Sequence of chain 1.A:
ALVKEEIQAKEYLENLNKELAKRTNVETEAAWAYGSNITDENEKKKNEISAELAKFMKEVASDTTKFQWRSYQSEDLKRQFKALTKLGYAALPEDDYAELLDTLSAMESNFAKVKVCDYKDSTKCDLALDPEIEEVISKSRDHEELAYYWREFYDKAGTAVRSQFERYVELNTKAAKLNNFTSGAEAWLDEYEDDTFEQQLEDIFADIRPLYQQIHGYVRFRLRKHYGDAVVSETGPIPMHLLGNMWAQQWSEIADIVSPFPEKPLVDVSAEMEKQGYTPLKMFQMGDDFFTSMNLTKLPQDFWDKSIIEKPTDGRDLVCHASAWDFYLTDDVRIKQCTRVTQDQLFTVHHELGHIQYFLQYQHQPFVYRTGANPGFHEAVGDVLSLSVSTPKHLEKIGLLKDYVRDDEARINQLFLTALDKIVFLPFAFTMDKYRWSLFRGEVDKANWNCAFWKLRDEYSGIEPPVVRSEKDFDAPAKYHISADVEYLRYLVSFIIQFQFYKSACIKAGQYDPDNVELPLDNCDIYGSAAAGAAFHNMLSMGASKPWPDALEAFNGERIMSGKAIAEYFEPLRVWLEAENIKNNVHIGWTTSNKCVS

This small molecule binds to this protein.
Small molecule (SMILES): NCCCC[C@H](N[C@@H](CCc1ccccc1)C(=O)O)C(=O)N[C@H](Cc1c[nH]c2ccccc12)C(=O)O

Binding-site contacts:
Ligand atom OAF contacts residue GLN249 of chain 1.A at 3.2 Å (h-bond).
Ligand atom OXT contacts residue ZN1 of chain 1.F at 2.8 Å.
Ligand atom CAH contacts residue EPE1 of chain 1.C at 3.4 Å.
Ligand atom NXZ contacts residue HIS351 of chain 1.A at 3.5 Å (h-bond).
Ligand atom OAF contacts residue HIS481 of chain 1.A at 3.6 Å.
Ligand atom CAQ contacts residue THR348 of chain 1.A at 3.6 Å.
Ligand atom OAF contacts residue LYS479 of chain 1.A at 2.9 Å (salt-bridge).
Ligand atom OAD contacts residue HIS321 of chain 1.A at 2.8 Å (h-bond).
Ligand atom CB contacts residue ALA322 of chain 1.A at 3.3 Å (hydrophobic).
Ligand atom OAF contacts residue TYR488 of chain 1.A at 2.4 Å (h-bond).
Ligand atom NXZ contacts residue ASP383 of chain 1.A at 3.1 Å (salt-bridge).
Ligand atom CBI contacts residue GLU352 of chain 1.A at 3.6 Å.
Ligand atom CAL contacts residue EPE1 of chain 1.D at 3.4 Å.
Ligand atom CBB contacts residue TYR488 of chain 1.A at 3.5 Å (hydrophobic).
Ligand atom CAH contacts residue EPE1 of chain 1.D at 3.4 Å.
Ligand atom CAU contacts residue GLU352 of chain 1.A at 3.4 Å.
Ligand atom O contacts residue GLU379 of chain 1.A at 2.9 Å (salt-bridge).
Ligand atom OXT contacts residue GLU352 of chain 1.A at 2.6 Å (salt-bridge).
Ligand atom N contacts residue HIS321 of chain 1.A at 3.0 Å (h-bond).
Ligand atom O contacts residue TYR491 of chain 1.A at 3.0 Å (h-bond).
Ligand atom CBD contacts residue EPE1 of chain 1.D at 3.6 Å.
Ligand atom OAC contacts residue LYS479 of chain 1.A at 3.3 Å (salt-bridge).
Ligand atom CBB contacts residue LYS479 of chain 1.A at 3.5 Å.
Ligand atom CA contacts residue TYR491 of chain 1.A at 3.4 Å (hydrophobic).
Ligand atom N contacts residue ALA322 of chain 1.A at 2.9 Å (h-bond).
Ligand atom O contacts residue HIS355 of chain 1.A at 3.4 Å (h-bond).
Ligand atom CBB contacts residue GLN249 of chain 1.A at 3.3 Å.
Ligand atom CAP contacts residue PHE495 of chain 1.A at 3.5 Å (hydrophobic).
Ligand atom CAP contacts residue TYR491 of chain 1.A at 3.5 Å (hydrophobic).
Ligand atom OAD contacts residue HIS481 of chain 1.A at 2.8 Å.
Ligand atom CAG contacts residue EPE1 of chain 1.D at 3.4 Å.
Ligand atom O contacts residue ZN1 of chain 1.F at 1.8 Å.
Ligand atom O contacts residue HIS351 of chain 1.A at 3.3 Å (h-bond).
Ligand atom CBC contacts residue HIS321 of chain 1.A at 3.4 Å.
Ligand atom CAL contacts residue VAL486 of chain 1.A at 3.5 Å (hydrophobic).
Ligand atom OAC contacts residue GLN249 of chain 1.A at 3.6 Å.
Ligand atom C contacts residue ZN1 of chain 1.F at 2.6 Å.
Ligand atom NXZ contacts residue PHE495 of chain 1.A at 3.6 Å.
Ligand atom CAN contacts residue ASP383 of chain 1.A at 3.4 Å.
Ligand atom N contacts residue GLU352 of chain 1.A at 3.6 Å (salt-bridge).